Binding-site contacts:
Ligand atom C5 contacts residue ILE292 of chain 1.H at 4.3 Å (hydrophobic).
Ligand atom N2 contacts residue ASN271 of chain 1.H at 2.9 Å (h-bond).
Ligand atom C4 contacts residue ASN271 of chain 1.H at 4.2 Å.
Ligand atom C6 contacts residue ILE292 of chain 1.H at 3.7 Å (hydrophobic).
Ligand atom C2 contacts residue ASN271 of chain 1.H at 2.5 Å.
Ligand atom C1 contacts residue ASN271 of chain 1.H at 1.4 Å.
Ligand atom O6 contacts residue ILE292 of chain 1.H at 3.9 Å.
Ligand atom O7 contacts residue ASN271 of chain 1.H at 3.6 Å.
Ligand atom C8 contacts residue VAL410 of chain 1.H at 3.7 Å (hydrophobic).
Ligand atom C5 contacts residue ASN271 of chain 1.H at 3.6 Å.
Ligand atom C3 contacts residue ASN271 of chain 1.H at 3.8 Å.
Ligand atom O5 contacts residue ASN271 of chain 1.H at 2.4 Å (h-bond).
Ligand atom O5 contacts residue ILE292 of chain 1.H at 3.5 Å.
Ligand atom C7 contacts residue ASN271 of chain 1.H at 3.4 Å.

Sequence of chain 1.H:
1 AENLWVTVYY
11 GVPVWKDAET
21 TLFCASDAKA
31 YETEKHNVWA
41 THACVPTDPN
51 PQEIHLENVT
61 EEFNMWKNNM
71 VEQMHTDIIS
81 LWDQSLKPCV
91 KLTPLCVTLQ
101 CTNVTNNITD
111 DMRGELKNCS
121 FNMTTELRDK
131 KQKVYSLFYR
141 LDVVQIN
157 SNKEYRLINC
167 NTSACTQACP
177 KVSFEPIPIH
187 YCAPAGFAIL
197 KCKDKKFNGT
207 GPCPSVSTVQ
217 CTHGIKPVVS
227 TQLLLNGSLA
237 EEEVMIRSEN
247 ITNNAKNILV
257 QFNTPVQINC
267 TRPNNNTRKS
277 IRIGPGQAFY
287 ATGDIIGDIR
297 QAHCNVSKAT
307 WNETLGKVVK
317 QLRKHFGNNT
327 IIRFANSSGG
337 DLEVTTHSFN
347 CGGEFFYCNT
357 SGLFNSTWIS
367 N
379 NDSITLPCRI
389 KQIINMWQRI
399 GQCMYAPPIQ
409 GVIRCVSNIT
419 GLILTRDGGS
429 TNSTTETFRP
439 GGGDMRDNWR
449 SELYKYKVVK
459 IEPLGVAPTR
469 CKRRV

This small molecule binds to this protein.
Small molecule (SMILES): CC(=O)N[C@H]1[C@H](O[C@H]2[C@H](O)[C@@H](NC(C)=O)CO[C@@H]2CO)O[C@H](CO)[C@@H](O)[C@@H]1O